A small-molecule ligand and the protein it binds are described below.
Small molecule (SMILES): CC(=O)N[C@@H]1[C@@H](O)[C@H](O)[C@@H](CO)O[C@H]1O

Sequence of chain 1.A:
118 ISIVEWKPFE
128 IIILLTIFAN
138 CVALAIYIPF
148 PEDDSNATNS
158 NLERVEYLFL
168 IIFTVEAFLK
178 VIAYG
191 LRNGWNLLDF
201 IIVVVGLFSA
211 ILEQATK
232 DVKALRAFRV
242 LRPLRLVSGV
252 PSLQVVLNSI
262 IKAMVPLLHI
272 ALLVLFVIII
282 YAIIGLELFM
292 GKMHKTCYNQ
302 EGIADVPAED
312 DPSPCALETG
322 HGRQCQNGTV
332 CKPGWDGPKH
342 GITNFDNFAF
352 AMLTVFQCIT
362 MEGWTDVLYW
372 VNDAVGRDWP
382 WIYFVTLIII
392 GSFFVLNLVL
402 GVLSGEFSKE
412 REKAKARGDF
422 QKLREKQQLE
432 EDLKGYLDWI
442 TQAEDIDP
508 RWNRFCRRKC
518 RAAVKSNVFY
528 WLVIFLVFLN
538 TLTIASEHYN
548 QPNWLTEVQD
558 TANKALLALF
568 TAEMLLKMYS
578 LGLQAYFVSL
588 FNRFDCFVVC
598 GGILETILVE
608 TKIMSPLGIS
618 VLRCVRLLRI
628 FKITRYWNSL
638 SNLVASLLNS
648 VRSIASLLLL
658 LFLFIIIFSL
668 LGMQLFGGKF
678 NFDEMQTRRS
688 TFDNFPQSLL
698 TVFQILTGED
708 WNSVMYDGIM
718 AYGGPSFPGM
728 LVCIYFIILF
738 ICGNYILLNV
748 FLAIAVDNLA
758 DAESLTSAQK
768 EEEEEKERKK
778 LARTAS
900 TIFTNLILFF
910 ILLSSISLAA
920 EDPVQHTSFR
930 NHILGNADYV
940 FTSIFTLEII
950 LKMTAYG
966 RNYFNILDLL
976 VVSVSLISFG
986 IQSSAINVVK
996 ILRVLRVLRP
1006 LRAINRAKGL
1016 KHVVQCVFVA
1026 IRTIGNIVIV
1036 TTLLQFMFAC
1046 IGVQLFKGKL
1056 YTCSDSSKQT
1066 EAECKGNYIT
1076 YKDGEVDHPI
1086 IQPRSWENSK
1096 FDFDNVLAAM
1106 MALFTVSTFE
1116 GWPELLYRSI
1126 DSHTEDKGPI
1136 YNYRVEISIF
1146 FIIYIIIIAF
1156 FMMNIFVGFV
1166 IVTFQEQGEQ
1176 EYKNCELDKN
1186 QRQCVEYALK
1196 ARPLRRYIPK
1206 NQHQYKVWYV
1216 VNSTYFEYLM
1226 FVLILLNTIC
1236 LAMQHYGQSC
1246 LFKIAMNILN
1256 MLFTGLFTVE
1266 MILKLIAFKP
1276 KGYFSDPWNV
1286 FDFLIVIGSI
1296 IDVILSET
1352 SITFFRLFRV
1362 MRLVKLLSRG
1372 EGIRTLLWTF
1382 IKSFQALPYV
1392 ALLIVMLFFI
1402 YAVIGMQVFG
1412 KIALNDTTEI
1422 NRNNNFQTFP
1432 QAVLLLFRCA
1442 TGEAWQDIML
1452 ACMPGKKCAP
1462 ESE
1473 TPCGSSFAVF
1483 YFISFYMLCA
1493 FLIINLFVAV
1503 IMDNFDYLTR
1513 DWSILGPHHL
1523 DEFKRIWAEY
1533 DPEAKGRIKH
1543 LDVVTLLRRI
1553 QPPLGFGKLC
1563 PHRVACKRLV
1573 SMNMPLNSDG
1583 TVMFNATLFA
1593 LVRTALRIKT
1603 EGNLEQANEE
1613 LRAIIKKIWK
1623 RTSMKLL

Sequence of chain 1.D:
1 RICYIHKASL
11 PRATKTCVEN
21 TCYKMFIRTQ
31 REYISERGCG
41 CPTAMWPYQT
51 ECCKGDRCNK

Binding-site contacts:
Ligand atom C1 contacts residue ASN1416 of chain 1.A at 1.4 Å.
Ligand atom C8 contacts residue ASN1416 of chain 1.A at 4.4 Å.
Ligand atom O6 contacts residue ASN1416 of chain 1.A at 4.1 Å.
Ligand atom N2 contacts residue ASN1416 of chain 1.A at 2.9 Å (h-bond).
Ligand atom C3 contacts residue ASN1416 of chain 1.A at 3.8 Å.
Ligand atom C2 contacts residue THR1418 of chain 1.A at 4.1 Å.
Ligand atom O5 contacts residue ASN1416 of chain 1.A at 2.4 Å (h-bond).
Ligand atom O7 contacts residue THR1418 of chain 1.A at 3.0 Å (h-bond).
Ligand atom C8 contacts residue THR1419 of chain 1.A at 4.5 Å.
Ligand atom O7 contacts residue ASN1416 of chain 1.A at 3.1 Å.
Ligand atom C4 contacts residue ASN1416 of chain 1.A at 4.2 Å.
Ligand atom C5 contacts residue ASN1416 of chain 1.A at 3.7 Å.
Ligand atom O7 contacts residue THR1419 of chain 1.A at 3.3 Å.
Ligand atom C7 contacts residue THR1418 of chain 1.A at 4.0 Å.
Ligand atom C7 contacts residue ASN1416 of chain 1.A at 3.3 Å.
Ligand atom C7 contacts residue GLU32 of chain 1.D at 4.3 Å.
Ligand atom N2 contacts residue GLU32 of chain 1.D at 4.4 Å.
Ligand atom C2 contacts residue ASN1416 of chain 1.A at 2.5 Å.
Ligand atom C8 contacts residue GLU32 of chain 1.D at 3.4 Å.
Ligand atom C7 contacts residue THR1419 of chain 1.A at 4.3 Å.